The small molecule below binds the protein below.
Small molecule (SMILES): O=C(O)C1=C[C@@H](OP(=O)(O)O)[C@@H](O)[C@H](O[C@@](OP(=O)(O)O)(C(=O)O)C(F)F)C1

Binding-site contacts:
Ligand atom O11 contacts residue ARG123 of chain 1.A at 2.8 Å (salt-bridge).
Ligand atom O13 contacts residue THR96 of chain 1.A at 2.6 Å (h-bond).
Ligand atom C10 contacts residue ARG400 of chain 1.A at 3.5 Å.
Ligand atom P1 contacts residue LYS348 of chain 1.A at 3.4 Å.
Ligand atom O5 contacts residue SER24 of chain 1.A at 2.6 Å (h-bond).
Ligand atom O9 contacts residue ARG400 of chain 1.A at 3.0 Å (salt-bridge).
Ligand atom O5 contacts residue ARG28 of chain 1.A at 3.0 Å (salt-bridge).
Ligand atom O14 contacts residue LYS23 of chain 1.A at 3.4 Å (salt-bridge).
Ligand atom O8 contacts residue SER168 of chain 1.A at 3.6 Å (h-bond).
Ligand atom O12 contacts residue LYS23 of chain 1.A at 3.5 Å (salt-bridge).
Ligand atom O6 contacts residue ALA169 of chain 1.A at 3.0 Å (h-bond).
Ligand atom O1 contacts residue LYS348 of chain 1.A at 3.1 Å (salt-bridge).
Ligand atom C6 contacts residue THR96 of chain 1.A at 3.2 Å.
Ligand atom F1 contacts residue ARG123 of chain 1.A at 3.1 Å.
Ligand atom O10 contacts residue ARG400 of chain 1.A at 2.8 Å (salt-bridge).
Ligand atom F1 contacts residue LYS348 of chain 1.A at 3.5 Å.
Ligand atom F2 contacts residue GLU349 of chain 1.A at 3.5 Å.
Ligand atom O5 contacts residue THR96 of chain 1.A at 3.4 Å.
Ligand atom O14 contacts residue THR96 of chain 1.A at 3.5 Å (h-bond).
Ligand atom O2 contacts residue ASP321 of chain 1.A at 2.7 Å (salt-bridge).
Ligand atom O1 contacts residue GLN170 of chain 1.A at 3.3 Å (h-bond).
Ligand atom O10 contacts residue GLU349 of chain 1.A at 3.6 Å.
Ligand atom O3 contacts residue ASP321 of chain 1.A at 3.2 Å (salt-bridge).
Ligand atom O7 contacts residue LYS348 of chain 1.A at 3.2 Å (salt-bridge).
Ligand atom O6 contacts residue SER168 of chain 1.A at 2.7 Å (h-bond).
Ligand atom O4 contacts residue ARG28 of chain 1.A at 2.7 Å (salt-bridge).
Ligand atom F2 contacts residue ARG123 of chain 1.A at 3.4 Å.
Ligand atom C7 contacts residue ARG28 of chain 1.A at 3.5 Å.
Ligand atom O13 contacts residue ALA95 of chain 1.A at 3.2 Å (h-bond).
Ligand atom O10 contacts residue ARG352 of chain 1.A at 3.0 Å (salt-bridge).
Ligand atom O6 contacts residue GLN170 of chain 1.A at 2.8 Å (h-bond).
Ligand atom O10 contacts residue ASP321 of chain 1.A at 3.5 Å (salt-bridge).
Ligand atom O2 contacts residue LYS348 of chain 1.A at 2.8 Å (salt-bridge).
Ligand atom O9 contacts residue LYS23 of chain 1.A at 2.8 Å (salt-bridge).
Ligand atom C4 contacts residue ASP321 of chain 1.A at 3.2 Å.
Ligand atom C7 contacts residue SER24 of chain 1.A at 3.5 Å.
Ligand atom O4 contacts residue GLN170 of chain 1.A at 3.5 Å.
Ligand atom O11 contacts residue ALA95 of chain 1.A at 3.5 Å.
Ligand atom O12 contacts residue GLU349 of chain 1.A at 2.8 Å (salt-bridge).
Ligand atom O8 contacts residue LYS348 of chain 1.A at 3.2 Å (salt-bridge).

Sequence of chain 1.A:
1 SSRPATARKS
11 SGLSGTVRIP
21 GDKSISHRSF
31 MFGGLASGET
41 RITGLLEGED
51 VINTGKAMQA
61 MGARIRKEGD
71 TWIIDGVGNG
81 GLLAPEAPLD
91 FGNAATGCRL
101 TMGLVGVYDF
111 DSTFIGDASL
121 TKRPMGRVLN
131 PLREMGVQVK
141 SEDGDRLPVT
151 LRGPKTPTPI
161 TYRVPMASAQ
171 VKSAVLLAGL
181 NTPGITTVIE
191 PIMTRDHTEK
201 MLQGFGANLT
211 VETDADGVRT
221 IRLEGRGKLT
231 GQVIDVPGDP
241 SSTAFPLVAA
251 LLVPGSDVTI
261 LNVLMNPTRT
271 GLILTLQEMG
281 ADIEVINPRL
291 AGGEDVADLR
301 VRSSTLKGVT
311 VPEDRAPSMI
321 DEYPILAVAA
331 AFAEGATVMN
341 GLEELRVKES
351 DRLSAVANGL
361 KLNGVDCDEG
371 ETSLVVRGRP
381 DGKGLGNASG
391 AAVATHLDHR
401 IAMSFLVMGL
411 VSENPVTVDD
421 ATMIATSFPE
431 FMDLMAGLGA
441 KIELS